Sequence of chain 1.A:
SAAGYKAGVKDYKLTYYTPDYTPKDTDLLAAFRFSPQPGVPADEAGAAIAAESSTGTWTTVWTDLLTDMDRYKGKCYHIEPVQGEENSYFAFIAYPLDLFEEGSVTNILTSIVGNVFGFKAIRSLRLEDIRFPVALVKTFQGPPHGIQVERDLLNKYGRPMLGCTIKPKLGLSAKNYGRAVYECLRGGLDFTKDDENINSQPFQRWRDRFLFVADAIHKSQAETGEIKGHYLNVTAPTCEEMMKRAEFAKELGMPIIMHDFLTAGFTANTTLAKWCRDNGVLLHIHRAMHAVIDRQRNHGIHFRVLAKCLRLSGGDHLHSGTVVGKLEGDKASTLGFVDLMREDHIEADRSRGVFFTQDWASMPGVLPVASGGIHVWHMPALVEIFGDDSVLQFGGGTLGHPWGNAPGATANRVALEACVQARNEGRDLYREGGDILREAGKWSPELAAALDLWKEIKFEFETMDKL

A protein and the small-molecule ligand that binds it are described below.
Small molecule (SMILES): O=C(COP(=O)(O)O)[C@@H](O)[C@H](O)COP(=O)(O)O

Sequence of chain 1.C:
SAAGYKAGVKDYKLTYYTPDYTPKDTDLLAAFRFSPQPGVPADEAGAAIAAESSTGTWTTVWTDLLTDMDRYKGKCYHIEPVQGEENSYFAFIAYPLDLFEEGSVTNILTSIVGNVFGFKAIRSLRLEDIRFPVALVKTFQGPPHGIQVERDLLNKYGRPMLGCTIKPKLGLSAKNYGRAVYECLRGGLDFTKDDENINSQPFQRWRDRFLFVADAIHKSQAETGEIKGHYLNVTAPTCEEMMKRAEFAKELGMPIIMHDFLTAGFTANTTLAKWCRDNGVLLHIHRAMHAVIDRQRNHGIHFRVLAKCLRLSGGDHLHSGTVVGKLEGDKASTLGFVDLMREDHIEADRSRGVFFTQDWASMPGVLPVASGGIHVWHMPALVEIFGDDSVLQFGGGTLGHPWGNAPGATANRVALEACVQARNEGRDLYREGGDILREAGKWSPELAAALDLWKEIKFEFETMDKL

Binding-site contacts:
Ligand atom O5P contacts residue ARG292 of chain 1.A at 2.7 Å (salt-bridge).
Ligand atom O2 contacts residue LYS172 of chain 1.A at 3.0 Å (salt-bridge).
Ligand atom O3 contacts residue GLU201 of chain 1.A at 3.1 Å (salt-bridge).
Ligand atom O2 contacts residue LYS174 of chain 1.A at 3.7 Å.
Ligand atom O2P contacts residue GLY400 of chain 1.A at 3.5 Å.
Ligand atom O2P contacts residue GLY401 of chain 1.A at 2.9 Å (h-bond).
Ligand atom O4 contacts residue GLY377 of chain 1.A at 3.7 Å.
Ligand atom O3 contacts residue HIS291 of chain 1.A at 3.0 Å (h-bond).
Ligand atom O1P contacts residue LYS331 of chain 1.A at 2.9 Å (salt-bridge).
Ligand atom O1 contacts residue LYS331 of chain 1.A at 3.8 Å.
Ligand atom O6P contacts residue HIS324 of chain 1.A at 2.7 Å (h-bond).
Ligand atom O2P contacts residue LYS172 of chain 1.A at 3.3 Å.
Ligand atom O4P contacts residue ARG292 of chain 1.A at 2.5 Å.
Ligand atom C1 contacts residue SER376 of chain 1.A at 3.7 Å.
Ligand atom O1P contacts residue GLY378 of chain 1.A at 2.8 Å (h-bond).
Ligand atom C2 contacts residue LYS172 of chain 1.A at 3.8 Å.
Ligand atom O1 contacts residue LYS172 of chain 1.A at 3.1 Å (salt-bridge).
Ligand atom O1P contacts residue TRP63 of chain 1.C at 3.2 Å.
Ligand atom O2 contacts residue ASP200 of chain 1.A at 3.7 Å.
Ligand atom C3 contacts residue GLU201 of chain 1.A at 3.6 Å.
Ligand atom O1P contacts residue THR62 of chain 1.C at 3.4 Å (h-bond).
Ligand atom O5 contacts residue ASN120 of chain 1.C at 3.7 Å.
Ligand atom O3P contacts residue GLY400 of chain 1.A at 2.8 Å (h-bond).
Ligand atom C2 contacts residue GLU57 of chain 1.C at 3.6 Å.
Ligand atom O2 contacts residue GLU57 of chain 1.C at 2.8 Å (salt-bridge).
Ligand atom O5 contacts residue LEU332 of chain 1.A at 3.1 Å.
Ligand atom O4 contacts residue SER376 of chain 1.A at 2.7 Å (h-bond).
Ligand atom O3 contacts residue ASP200 of chain 1.A at 3.5 Å (salt-bridge).
Ligand atom O2P contacts residue TRP63 of chain 1.C at 3.8 Å.
Ligand atom C5 contacts residue ASN120 of chain 1.C at 3.3 Å.
Ligand atom O6P contacts residue SER376 of chain 1.A at 3.2 Å (h-bond).
Ligand atom C5 contacts residue LEU332 of chain 1.A at 3.8 Å (hydrophobic).
Ligand atom O4P contacts residue HIS324 of chain 1.A at 3.7 Å.
Ligand atom C3 contacts residue ASN120 of chain 1.C at 3.5 Å.
Ligand atom O5P contacts residue LEU332 of chain 1.A at 3.4 Å.
Ligand atom P2 contacts residue ARG292 of chain 1.A at 3.3 Å.
Ligand atom O1P contacts residue GLY377 of chain 1.A at 3.3 Å.
Ligand atom O2P contacts residue THR62 of chain 1.C at 2.1 Å (h-bond).
Ligand atom P1 contacts residue THR62 of chain 1.C at 3.2 Å.
Ligand atom O1 contacts residue THR62 of chain 1.C at 3.7 Å.